Binding-site contacts:
Ligand atom N7 contacts residue ASP125 of chain 1.D at 3.6 Å.
Ligand atom C6 contacts residue LYS153 of chain 1.D at 3.6 Å.
Ligand atom CAK contacts residue VAL89 of chain 1.D at 3.5 Å (hydrophobic).
Ligand atom N2 contacts residue ASP181 of chain 1.D at 2.8 Å (salt-bridge).
Ligand atom C5 contacts residue LYS153 of chain 1.D at 3.6 Å.
Ligand atom C6 contacts residue PHE174 of chain 1.D at 3.5 Å (hydrophobic).
Ligand atom OAI contacts residue ASP125 of chain 1.D at 2.9 Å (salt-bridge).
Ligand atom OAE contacts residue VAL63 of chain 1.D at 3.5 Å.
Ligand atom CAQ contacts residue THR129 of chain 1.D at 3.4 Å.
Ligand atom C8 contacts residue ASP125 of chain 1.D at 3.2 Å.
Ligand atom O6 contacts residue PHE174 of chain 1.D at 3.3 Å.
Ligand atom O6 contacts residue VAL175 of chain 1.D at 2.8 Å (h-bond).
Ligand atom OAG contacts residue ARG187 of chain 1.D at 3.2 Å (salt-bridge).
Ligand atom C2 contacts residue VAL175 of chain 1.D at 3.6 Å (hydrophobic).
Ligand atom PBF contacts residue SER126 of chain 1.D at 3.5 Å.
Ligand atom N1 contacts residue VAL175 of chain 1.D at 2.8 Å (h-bond).
Ligand atom N2 contacts residue VAL175 of chain 1.D at 3.5 Å (h-bond).
Ligand atom OAI contacts residue SER126 of chain 1.D at 3.2 Å (h-bond).
Ligand atom OAH contacts residue THR129 of chain 1.D at 2.6 Å (h-bond).
Ligand atom OAD contacts residue SER126 of chain 1.D at 2.6 Å (h-bond).
Ligand atom OAC contacts residue GLY66 of chain 1.D at 2.9 Å (h-bond).
Ligand atom OAG contacts residue LEU64 of chain 1.D at 3.6 Å.
Ligand atom PBE contacts residue LYS65 of chain 1.D at 3.6 Å.
Ligand atom CAL contacts residue VAL89 of chain 1.D at 3.6 Å (hydrophobic).
Ligand atom N1 contacts residue PHE174 of chain 1.D at 3.4 Å.
Ligand atom OAE contacts residue VAL89 of chain 1.D at 3.7 Å.
Ligand atom N7 contacts residue LYS153 of chain 1.D at 3.0 Å (salt-bridge).
Ligand atom OAD contacts residue ASP125 of chain 1.D at 3.3 Å.
Ligand atom PBE contacts residue MG1 of chain 1.P at 3.5 Å.
Ligand atom OAF contacts residue MG1 of chain 1.P at 2.1 Å.
Ligand atom OAI contacts residue GLY127 of chain 1.D at 2.9 Å (h-bond).
Ligand atom OAF contacts residue ASP181 of chain 1.D at 3.1 Å (salt-bridge).
Ligand atom OAG contacts residue LYS65 of chain 1.D at 2.7 Å (salt-bridge).
Ligand atom OAH contacts residue SER126 of chain 1.D at 3.6 Å.
Ligand atom N2 contacts residue PHE174 of chain 1.D at 3.6 Å.
Ligand atom OAC contacts residue LYS65 of chain 1.D at 3.2 Å (salt-bridge).
Ligand atom O6 contacts residue ASP173 of chain 1.D at 3.5 Å (salt-bridge).
Ligand atom O6 contacts residue LYS153 of chain 1.D at 2.7 Å (salt-bridge).
Ligand atom OAF contacts residue ARG187 of chain 1.D at 3.1 Å (salt-bridge).
Ligand atom C2 contacts residue PHE174 of chain 1.D at 3.4 Å (hydrophobic).

A small-molecule ligand and the protein it binds are described below.
Small molecule (SMILES): Nc1nc2c(ncn2CCN(CCN(CC=O)CCP(=O)(O)O)CCP(=O)(O)O)c(=O)[nH]1

Sequence of chain 1.D:
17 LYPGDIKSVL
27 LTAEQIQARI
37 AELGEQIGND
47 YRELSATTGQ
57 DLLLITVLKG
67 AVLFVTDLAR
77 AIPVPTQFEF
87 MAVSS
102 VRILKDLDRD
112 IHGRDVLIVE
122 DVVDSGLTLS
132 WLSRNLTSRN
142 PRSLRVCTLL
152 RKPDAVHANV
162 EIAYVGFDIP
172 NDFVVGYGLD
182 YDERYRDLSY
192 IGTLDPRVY